Binding-site contacts:
Ligand atom C5 contacts residue ASN154 of chain 1.C at 3.8 Å.
Ligand atom C1 contacts residue ASN154 of chain 1.C at 1.5 Å.
Ligand atom O5 contacts residue ASN154 of chain 1.C at 2.4 Å (h-bond).
Ligand atom N2 contacts residue GLN132 of chain 1.C at 3.8 Å.
Ligand atom C8 contacts residue LYS165 of chain 1.C at 4.0 Å.
Ligand atom C7 contacts residue ASN154 of chain 1.C at 3.2 Å.
Ligand atom N2 contacts residue ASN154 of chain 1.C at 3.0 Å (h-bond).
Ligand atom C4 contacts residue ASN154 of chain 1.C at 4.3 Å.
Ligand atom O7 contacts residue GLN132 of chain 1.C at 4.0 Å.
Ligand atom C8 contacts residue GLN132 of chain 1.C at 3.4 Å.
Ligand atom O7 contacts residue PHE153 of chain 1.C at 4.5 Å.
Ligand atom C3 contacts residue ASN154 of chain 1.C at 3.9 Å.
Ligand atom C8 contacts residue SER152 of chain 1.C at 3.8 Å.
Ligand atom C8 contacts residue ASN154 of chain 1.C at 3.7 Å.
Ligand atom C8 contacts residue PHE153 of chain 1.C at 3.5 Å (hydrophobic).
Ligand atom C7 contacts residue PHE153 of chain 1.C at 4.4 Å (hydrophobic).
Ligand atom C7 contacts residue GLN132 of chain 1.C at 3.5 Å.
Ligand atom O3 contacts residue GLN132 of chain 1.C at 3.5 Å (h-bond).
Ligand atom O7 contacts residue ASN154 of chain 1.C at 3.2 Å (h-bond).
Ligand atom C2 contacts residue ASN154 of chain 1.C at 2.5 Å.

Sequence of chain 1.C:
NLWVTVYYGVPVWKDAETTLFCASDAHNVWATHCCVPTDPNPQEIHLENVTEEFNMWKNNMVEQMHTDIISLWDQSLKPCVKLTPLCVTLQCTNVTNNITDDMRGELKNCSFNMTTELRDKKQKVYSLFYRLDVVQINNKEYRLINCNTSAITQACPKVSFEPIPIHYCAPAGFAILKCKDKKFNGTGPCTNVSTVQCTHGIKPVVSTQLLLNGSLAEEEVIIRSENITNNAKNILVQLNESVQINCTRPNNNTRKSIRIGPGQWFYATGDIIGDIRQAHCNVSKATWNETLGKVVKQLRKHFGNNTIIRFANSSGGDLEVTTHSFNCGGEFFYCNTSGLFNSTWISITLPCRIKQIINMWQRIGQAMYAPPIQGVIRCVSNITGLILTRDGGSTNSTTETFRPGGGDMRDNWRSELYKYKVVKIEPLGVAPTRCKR

A protein and the small-molecule ligand that binds it are described below.
Small molecule (SMILES): CC(=O)N[C@H]1[C@H](O[C@H]2[C@H](O)[C@@H](NC(C)=O)CO[C@@H]2CO)O[C@H](CO)[C@@H](O)[C@@H]1O